A small-molecule ligand and the protein it binds are described below.
Small molecule (SMILES): CC(=O)N[C@H]1[C@H](O[C@H]2[C@H](O)[C@@H](NC(C)=O)CO[C@@H]2CO)O[C@H](CO)[C@@H](O[C@@H]2O[C@H](CO)[C@@H](O)[C@H](O)[C@@H]2O)[C@@H]1O

Sequence of chain 1.A:
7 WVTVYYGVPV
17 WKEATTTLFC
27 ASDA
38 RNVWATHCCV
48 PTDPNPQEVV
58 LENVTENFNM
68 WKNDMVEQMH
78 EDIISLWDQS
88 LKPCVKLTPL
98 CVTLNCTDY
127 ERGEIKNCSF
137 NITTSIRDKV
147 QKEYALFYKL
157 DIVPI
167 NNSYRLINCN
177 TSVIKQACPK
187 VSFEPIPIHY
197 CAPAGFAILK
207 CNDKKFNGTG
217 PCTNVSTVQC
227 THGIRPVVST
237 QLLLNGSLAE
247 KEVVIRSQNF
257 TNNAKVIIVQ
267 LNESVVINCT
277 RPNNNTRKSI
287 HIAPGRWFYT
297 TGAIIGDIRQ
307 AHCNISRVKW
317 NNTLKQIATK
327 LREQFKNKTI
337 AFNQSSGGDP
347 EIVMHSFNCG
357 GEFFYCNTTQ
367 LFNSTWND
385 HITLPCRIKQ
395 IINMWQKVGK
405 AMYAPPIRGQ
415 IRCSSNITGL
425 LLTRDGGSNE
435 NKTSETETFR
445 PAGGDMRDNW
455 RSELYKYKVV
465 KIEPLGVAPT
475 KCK

Binding-site contacts:
Ligand atom C1 contacts residue ILE301 of chain 1.A at 3.9 Å (hydrophobic).
Ligand atom C5 contacts residue ASN280 of chain 1.A at 3.9 Å.
Ligand atom N2 contacts residue ASN280 of chain 1.A at 2.9 Å (h-bond).
Ligand atom O5 contacts residue ASN280 of chain 1.A at 2.5 Å (h-bond).
Ligand atom C4 contacts residue ASN280 of chain 1.A at 4.4 Å.
Ligand atom C8 contacts residue ASN280 of chain 1.A at 4.2 Å.
Ligand atom O7 contacts residue ASN280 of chain 1.A at 3.7 Å.
Ligand atom C3 contacts residue ASN280 of chain 1.A at 3.9 Å.
Ligand atom C1 contacts residue ASN280 of chain 1.A at 1.5 Å.
Ligand atom C8 contacts residue GLN414 of chain 1.A at 3.7 Å.
Ligand atom C7 contacts residue ASN280 of chain 1.A at 3.4 Å.
Ligand atom O5 contacts residue ILE301 of chain 1.A at 3.4 Å.
Ligand atom C5 contacts residue ILE301 of chain 1.A at 4.4 Å (hydrophobic).
Ligand atom C2 contacts residue ASN280 of chain 1.A at 2.5 Å.